Binding-site contacts:
Ligand atom C8 contacts residue THR24 of chain 1.K at 3.7 Å.
Ligand atom C8 contacts residue GLY23 of chain 1.K at 3.6 Å.
Ligand atom O6 contacts residue GLN78 of chain 1.K at 3.5 Å.
Ligand atom O5 contacts residue ASN287 of chain 1.E at 2.4 Å (h-bond).
Ligand atom C6 contacts residue GLN78 of chain 1.K at 3.6 Å.
Ligand atom N2 contacts residue GLN78 of chain 1.K at 4.1 Å.
Ligand atom C3 contacts residue ASN287 of chain 1.E at 3.8 Å.
Ligand atom O6 contacts residue SER77 of chain 1.K at 4.3 Å.
Ligand atom C8 contacts residue ILE80 of chain 1.K at 4.3 Å (hydrophobic).
Ligand atom C2 contacts residue ASN287 of chain 1.E at 2.5 Å.
Ligand atom N2 contacts residue ASN287 of chain 1.E at 2.9 Å (h-bond).
Ligand atom C8 contacts residue SER79 of chain 1.K at 4.3 Å.
Ligand atom C8 contacts residue GLN78 of chain 1.K at 4.1 Å.
Ligand atom C8 contacts residue ASN287 of chain 1.E at 4.1 Å.
Ligand atom C6 contacts residue SER77 of chain 1.K at 4.1 Å.
Ligand atom C2 contacts residue ILE80 of chain 1.K at 4.4 Å (hydrophobic).
Ligand atom O4 contacts residue GLN78 of chain 1.K at 4.5 Å.
Ligand atom C5 contacts residue ASN287 of chain 1.E at 3.7 Å.
Ligand atom O3 contacts residue ILE80 of chain 1.K at 3.8 Å.
Ligand atom C1 contacts residue ASN287 of chain 1.E at 1.4 Å.
Ligand atom C4 contacts residue ASN287 of chain 1.E at 4.2 Å.
Ligand atom N2 contacts residue ILE80 of chain 1.K at 3.7 Å.
Ligand atom C7 contacts residue ASN287 of chain 1.E at 4.1 Å.
Ligand atom C3 contacts residue ILE80 of chain 1.K at 4.0 Å (hydrophobic).
Ligand atom C5 contacts residue GLN78 of chain 1.K at 3.9 Å.

A protein and the small-molecule ligand that binds it are described below.
Small molecule (SMILES): CC(=O)N[C@H]1[C@H](O[C@H]2[C@H](O)[C@@H](NC(C)=O)CO[C@@H]2CO)O[C@H](CO)[C@@H](O[C@@H]2O[C@H](CO)[C@@H](O)[C@H](O)[C@@H]2O)[C@@H]1O

Sequence of chain 1.E:
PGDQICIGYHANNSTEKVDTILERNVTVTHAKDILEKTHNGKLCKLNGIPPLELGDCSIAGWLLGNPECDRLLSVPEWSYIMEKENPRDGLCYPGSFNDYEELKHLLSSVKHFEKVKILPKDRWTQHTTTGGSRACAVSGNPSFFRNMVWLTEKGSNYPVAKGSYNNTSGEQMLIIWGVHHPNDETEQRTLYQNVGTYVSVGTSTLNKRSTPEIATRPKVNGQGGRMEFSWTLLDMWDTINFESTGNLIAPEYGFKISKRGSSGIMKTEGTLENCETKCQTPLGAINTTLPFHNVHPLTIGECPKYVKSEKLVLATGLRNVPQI

Sequence of chain 1.K:
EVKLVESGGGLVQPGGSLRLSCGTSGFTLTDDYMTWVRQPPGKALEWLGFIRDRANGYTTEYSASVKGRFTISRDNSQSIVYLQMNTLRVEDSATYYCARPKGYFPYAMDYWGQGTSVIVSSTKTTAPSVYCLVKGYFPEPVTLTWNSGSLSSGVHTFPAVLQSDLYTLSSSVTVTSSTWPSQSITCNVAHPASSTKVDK